Binding-site contacts:
Ligand atom O6 contacts residue ASP62 of chain 1.E at 3.5 Å (salt-bridge).
Ligand atom C7 contacts residue ASP62 of chain 1.E at 3.6 Å.
Ligand atom C7 contacts residue ASN20 of chain 1.A at 4.0 Å.
Ligand atom C5 contacts residue ASN20 of chain 1.A at 3.6 Å.
Ligand atom C3 contacts residue ASP62 of chain 1.E at 4.3 Å.
Ligand atom C8 contacts residue PHE15 of chain 1.A at 3.3 Å (hydrophobic).
Ligand atom C8 contacts residue PHE19 of chain 1.A at 3.8 Å (hydrophobic).
Ligand atom N2 contacts residue ASP62 of chain 1.E at 2.9 Å (salt-bridge).
Ligand atom C8 contacts residue LEU45 of chain 1.A at 4.2 Å (hydrophobic).
Ligand atom O2 contacts residue ARG65 of chain 1.E at 3.7 Å.
Ligand atom O7 contacts residue ASN20 of chain 1.A at 4.4 Å.
Ligand atom O7 contacts residue GLY16 of chain 1.A at 4.0 Å.
Ligand atom C8 contacts residue ASP62 of chain 1.E at 3.5 Å.
Ligand atom C5 contacts residue ASP62 of chain 1.E at 4.3 Å.
Ligand atom O3 contacts residue ARG65 of chain 1.E at 4.5 Å.
Ligand atom C8 contacts residue GLY16 of chain 1.A at 4.1 Å.
Ligand atom O5 contacts residue ARG65 of chain 1.E at 4.1 Å.
Ligand atom C1 contacts residue ASN20 of chain 1.A at 1.4 Å.
Ligand atom C7 contacts residue PHE15 of chain 1.A at 4.2 Å (hydrophobic).
Ligand atom O5 contacts residue ASN20 of chain 1.A at 2.3 Å (h-bond).
Ligand atom C7 contacts residue GLY16 of chain 1.A at 4.0 Å.
Ligand atom C6 contacts residue ASP62 of chain 1.E at 3.3 Å.
Ligand atom N2 contacts residue ASN20 of chain 1.A at 3.0 Å (h-bond).
Ligand atom C2 contacts residue ASN20 of chain 1.A at 2.4 Å.
Ligand atom O4 contacts residue ASP62 of chain 1.E at 3.8 Å.
Ligand atom C2 contacts residue ASP62 of chain 1.E at 3.8 Å.
Ligand atom C4 contacts residue ASN20 of chain 1.A at 4.1 Å.
Ligand atom C1 contacts residue ASP62 of chain 1.E at 3.7 Å.
Ligand atom C3 contacts residue ASN20 of chain 1.A at 3.8 Å.

Sequence of chain 1.A:
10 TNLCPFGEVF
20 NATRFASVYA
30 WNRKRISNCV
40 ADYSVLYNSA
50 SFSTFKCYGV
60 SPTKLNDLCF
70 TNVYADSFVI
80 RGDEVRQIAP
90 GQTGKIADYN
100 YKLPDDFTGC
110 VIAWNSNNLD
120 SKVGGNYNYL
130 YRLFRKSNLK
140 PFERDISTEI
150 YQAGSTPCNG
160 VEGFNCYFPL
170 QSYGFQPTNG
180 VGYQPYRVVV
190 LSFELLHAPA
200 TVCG

Sequence of chain 1.E:
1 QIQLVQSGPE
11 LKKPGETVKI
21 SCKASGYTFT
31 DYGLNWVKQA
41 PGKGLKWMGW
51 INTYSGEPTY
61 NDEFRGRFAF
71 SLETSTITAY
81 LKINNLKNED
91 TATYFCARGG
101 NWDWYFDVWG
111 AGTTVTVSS

This small molecule binds to this protein.
Small molecule (SMILES): CC(=O)N[C@H]1[C@H](O[C@H]2[C@H](O)[C@@H](NC(C)=O)CO[C@@H]2CO)O[C@H](CO)[C@@H](O[C@@H]2O[C@H](CO)[C@@H](O)[C@H](O)[C@@H]2O)[C@@H]1O